Binding-site contacts:
Ligand atom C8 contacts residue ILE104 of chain 2.A at 4.2 Å (hydrophobic).
Ligand atom C3 contacts residue ASN319 of chain 2.A at 4.1 Å.
Ligand atom O9 contacts residue ASN319 of chain 2.A at 3.8 Å.
Ligand atom O5 contacts residue PHE214 of chain 2.A at 3.1 Å.
Ligand atom O9 contacts residue GLY321 of chain 2.A at 3.5 Å (h-bond).
Ligand atom C8 contacts residue TYR144 of chain 2.A at 3.4 Å (hydrophobic).
Ligand atom C6 contacts residue ASN319 of chain 2.A at 3.8 Å.
Ligand atom O9 contacts residue ILE104 of chain 2.A at 4.1 Å.
Ligand atom O5 contacts residue HIS177 of chain 2.A at 3.5 Å (h-bond).
Ligand atom O2 contacts residue HIS265 of chain 2.A at 4.1 Å.
Ligand atom N1 contacts residue GLN245 of chain 2.A at 2.9 Å (h-bond).
Ligand atom O10 contacts residue ILE104 of chain 2.A at 4.0 Å.
Ligand atom O5 contacts residue GLN245 of chain 2.A at 4.1 Å.
Ligand atom C2 contacts residue GLN245 of chain 2.A at 3.6 Å.
Ligand atom O10 contacts residue GLY321 of chain 2.A at 3.6 Å.
Ligand atom O9 contacts residue PRO320 of chain 2.A at 4.1 Å.
Ligand atom C7 contacts residue HIS177 of chain 2.A at 3.9 Å.
Ligand atom N4 contacts residue HIS177 of chain 2.A at 2.7 Å (h-bond).
Ligand atom C7 contacts residue ASN319 of chain 2.A at 3.5 Å.
Ligand atom C7 contacts residue TYR144 of chain 2.A at 3.2 Å (hydrophobic).
Ligand atom C5 contacts residue HIS242 of chain 2.A at 3.5 Å.
Ligand atom C2 contacts residue HIS265 of chain 2.A at 4.1 Å.
Ligand atom C3 contacts residue THR322 of chain 2.A at 3.7 Å.
Ligand atom C3 contacts residue HIS177 of chain 2.A at 4.0 Å.
Ligand atom C5 contacts residue HIS177 of chain 2.A at 3.5 Å.
Ligand atom O2 contacts residue THR322 of chain 2.A at 2.8 Å (h-bond).
Ligand atom C6 contacts residue THR322 of chain 2.A at 3.6 Å.
Ligand atom O2 contacts residue GLN245 of chain 2.A at 2.9 Å (h-bond).
Ligand atom C8 contacts residue ARG81 of chain 2.A at 3.6 Å.
Ligand atom O9 contacts residue TYR144 of chain 2.A at 2.7 Å (h-bond).
Ligand atom C8 contacts residue GLY321 of chain 2.A at 3.7 Å.
Ligand atom O10 contacts residue ARG81 of chain 2.A at 2.9 Å (salt-bridge).
Ligand atom O5 contacts residue HIS242 of chain 2.A at 3.2 Å.
Ligand atom C2 contacts residue THR322 of chain 2.A at 3.5 Å.
Ligand atom O9 contacts residue ARG81 of chain 2.A at 3.0 Å (salt-bridge).
Ligand atom N1 contacts residue HIS265 of chain 2.A at 3.8 Å.
Ligand atom C8 contacts residue ASN319 of chain 2.A at 3.7 Å.
Ligand atom N4 contacts residue HIS242 of chain 2.A at 4.2 Å.
Ligand atom N1 contacts residue HIS242 of chain 2.A at 4.0 Å.
Ligand atom C5 contacts residue GLN245 of chain 2.A at 3.9 Å.

Sequence of chain 2.A:
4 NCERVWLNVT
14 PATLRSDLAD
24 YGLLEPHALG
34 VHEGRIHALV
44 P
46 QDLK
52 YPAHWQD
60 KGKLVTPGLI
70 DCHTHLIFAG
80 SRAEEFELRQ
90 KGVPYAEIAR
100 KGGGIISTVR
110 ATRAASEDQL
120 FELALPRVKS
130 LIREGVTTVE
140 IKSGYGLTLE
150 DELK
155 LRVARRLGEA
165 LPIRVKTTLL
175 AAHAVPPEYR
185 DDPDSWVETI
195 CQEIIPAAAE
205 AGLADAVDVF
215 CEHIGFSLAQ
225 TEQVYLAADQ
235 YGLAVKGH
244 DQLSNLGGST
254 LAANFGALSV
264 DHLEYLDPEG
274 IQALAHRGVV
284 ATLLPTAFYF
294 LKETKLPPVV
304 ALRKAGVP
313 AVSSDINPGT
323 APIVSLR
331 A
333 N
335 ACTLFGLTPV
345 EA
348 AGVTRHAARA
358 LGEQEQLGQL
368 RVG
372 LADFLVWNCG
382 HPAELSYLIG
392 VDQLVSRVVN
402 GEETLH

A protein and the small-molecule ligand that binds it are described below.
Small molecule (SMILES): O=C(O)CC[C@@H]1NC(=O)NC1=O